Sequence of chain 2.A:
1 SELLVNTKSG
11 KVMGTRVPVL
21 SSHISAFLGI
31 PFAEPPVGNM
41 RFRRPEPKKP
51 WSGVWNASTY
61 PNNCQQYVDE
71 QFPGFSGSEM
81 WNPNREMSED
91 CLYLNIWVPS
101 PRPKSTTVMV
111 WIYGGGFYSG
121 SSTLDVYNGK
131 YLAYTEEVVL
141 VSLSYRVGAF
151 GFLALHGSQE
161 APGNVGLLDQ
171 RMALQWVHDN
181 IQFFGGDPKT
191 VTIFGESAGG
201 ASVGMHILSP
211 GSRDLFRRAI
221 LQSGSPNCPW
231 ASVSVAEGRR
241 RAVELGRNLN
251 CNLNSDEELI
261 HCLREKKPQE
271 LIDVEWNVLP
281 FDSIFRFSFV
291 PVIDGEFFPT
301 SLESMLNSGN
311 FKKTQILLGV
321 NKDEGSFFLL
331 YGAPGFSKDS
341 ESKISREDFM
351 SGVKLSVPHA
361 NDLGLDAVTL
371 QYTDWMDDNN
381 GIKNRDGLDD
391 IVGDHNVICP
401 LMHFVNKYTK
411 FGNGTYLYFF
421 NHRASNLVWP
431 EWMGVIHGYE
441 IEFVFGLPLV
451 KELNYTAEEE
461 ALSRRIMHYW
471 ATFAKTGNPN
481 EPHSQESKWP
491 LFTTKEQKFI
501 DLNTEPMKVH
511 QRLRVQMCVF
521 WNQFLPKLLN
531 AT

Binding-site contacts:
Ligand atom N2 contacts residue SER58 of chain 2.A at 4.0 Å.
Ligand atom C2 contacts residue SER58 of chain 2.A at 3.5 Å.
Ligand atom N2 contacts residue ASN56 of chain 2.A at 3.3 Å (h-bond).
Ligand atom O7 contacts residue THR59 of chain 2.A at 4.2 Å.
Ligand atom N2 contacts residue THR59 of chain 2.A at 4.3 Å.
Ligand atom C4 contacts residue ASN56 of chain 2.A at 4.1 Å.
Ligand atom C6 contacts residue ASN56 of chain 2.A at 4.1 Å.
Ligand atom C1 contacts residue SER58 of chain 2.A at 3.2 Å.
Ligand atom C2 contacts residue ASN56 of chain 2.A at 2.9 Å.
Ligand atom C1 contacts residue ASN56 of chain 2.A at 1.5 Å.
Ligand atom O5 contacts residue ASN56 of chain 2.A at 2.2 Å (h-bond).
Ligand atom C5 contacts residue ASN56 of chain 2.A at 3.1 Å.
Ligand atom O5 contacts residue SER58 of chain 2.A at 3.7 Å.
Ligand atom C3 contacts residue ASN56 of chain 2.A at 3.9 Å.
Ligand atom O6 contacts residue ASN56 of chain 2.A at 4.1 Å.
Ligand atom C7 contacts residue THR59 of chain 2.A at 4.2 Å.

This protein binds this small molecule.
Small molecule (SMILES): CC(=O)N[C@@H]1[C@@H](O)[C@H](O)[C@@H](CO)O[C@H]1O